Sequence of chain 1.B:
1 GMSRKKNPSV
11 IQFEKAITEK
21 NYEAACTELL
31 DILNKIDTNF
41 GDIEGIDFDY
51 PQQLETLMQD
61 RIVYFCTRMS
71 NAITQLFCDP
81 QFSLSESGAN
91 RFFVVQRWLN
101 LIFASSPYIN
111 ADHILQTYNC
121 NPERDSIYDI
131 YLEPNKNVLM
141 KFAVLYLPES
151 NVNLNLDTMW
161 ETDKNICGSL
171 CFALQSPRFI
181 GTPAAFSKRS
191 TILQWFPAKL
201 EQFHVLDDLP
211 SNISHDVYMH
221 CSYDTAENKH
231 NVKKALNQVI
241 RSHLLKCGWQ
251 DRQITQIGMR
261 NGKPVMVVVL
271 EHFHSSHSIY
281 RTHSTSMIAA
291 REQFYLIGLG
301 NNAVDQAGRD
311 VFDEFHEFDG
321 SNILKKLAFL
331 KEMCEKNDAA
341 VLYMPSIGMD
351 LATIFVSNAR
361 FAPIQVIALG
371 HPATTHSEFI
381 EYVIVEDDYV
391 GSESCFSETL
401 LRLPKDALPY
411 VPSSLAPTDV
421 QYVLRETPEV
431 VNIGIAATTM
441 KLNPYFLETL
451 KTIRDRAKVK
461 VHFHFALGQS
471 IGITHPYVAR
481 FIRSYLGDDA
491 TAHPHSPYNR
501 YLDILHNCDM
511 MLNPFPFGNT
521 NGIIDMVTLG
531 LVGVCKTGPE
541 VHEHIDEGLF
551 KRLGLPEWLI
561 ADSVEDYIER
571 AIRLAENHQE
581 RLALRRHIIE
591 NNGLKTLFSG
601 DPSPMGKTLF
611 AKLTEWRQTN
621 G

The small molecule below binds the protein below.
Small molecule (SMILES): O=c1ccn([C@@H]2O[C@H](CO[P](=O)(O)O[P](=O)(O)O[C@H]3O[C@H](CO)[C@H](O)[C@H](O)[C@H]3O)[C@@H](O)[C@H]2O)c(=O)[nH]1

Binding-site contacts:
Ligand atom O2 contacts residue SER496 of chain 1.B at 3.6 Å.
Ligand atom C4 contacts residue TYR501 of chain 1.B at 3.5 Å (hydrophobic).
Ligand atom N3 contacts residue SER496 of chain 1.B at 2.9 Å (h-bond).
Ligand atom C5D contacts residue ASN521 of chain 1.B at 3.9 Å.
Ligand atom O2D contacts residue TYR498 of chain 1.B at 3.1 Å.
Ligand atom C5 contacts residue TYR501 of chain 1.B at 3.7 Å (hydrophobic).
Ligand atom C1' contacts residue SER278 of chain 1.B at 4.0 Å.
Ligand atom O3D contacts residue ASP525 of chain 1.B at 2.5 Å (salt-bridge).
Ligand atom C6' contacts residue GLY370 of chain 1.B at 3.3 Å.
Ligand atom C2D contacts residue TYR498 of chain 1.B at 3.5 Å (hydrophobic).
Ligand atom C4 contacts residue SER496 of chain 1.B at 3.7 Å.
Ligand atom C3D contacts residue ASP525 of chain 1.B at 3.3 Å.
Ligand atom O4 contacts residue HIS495 of chain 1.B at 3.6 Å.
Ligand atom O5D contacts residue ASN521 of chain 1.B at 3.5 Å (h-bond).
Ligand atom C4' contacts residue MET349 of chain 1.B at 3.7 Å (hydrophobic).
Ligand atom C2' contacts residue SER278 of chain 1.B at 3.6 Å.
Ligand atom O4 contacts residue TYR501 of chain 1.B at 3.9 Å.
Ligand atom O4 contacts residue SER496 of chain 1.B at 3.0 Å (h-bond).
Ligand atom O2B contacts residue LYS441 of chain 1.B at 3.0 Å (salt-bridge).
Ligand atom O6' contacts residue PHE517 of chain 1.B at 3.4 Å.
Ligand atom O4' contacts residue GLY370 of chain 1.B at 2.7 Å (h-bond).
Ligand atom C2 contacts residue TYR501 of chain 1.B at 3.9 Å (hydrophobic).
Ligand atom O2' contacts residue SER278 of chain 1.B at 3.3 Å (h-bond).
Ligand atom C3D contacts residue TYR501 of chain 1.B at 3.7 Å (hydrophobic).
Ligand atom O3' contacts residue MET349 of chain 1.B at 3.6 Å.
Ligand atom C6' contacts residue PRO372 of chain 1.B at 3.8 Å (hydrophobic).
Ligand atom C6 contacts residue TYR501 of chain 1.B at 3.9 Å (hydrophobic).
Ligand atom N3 contacts residue TYR501 of chain 1.B at 3.6 Å.
Ligand atom C1' contacts residue ASN521 of chain 1.B at 3.7 Å.
Ligand atom O4' contacts residue MET349 of chain 1.B at 3.6 Å.
Ligand atom O2 contacts residue TYR498 of chain 1.B at 3.4 Å.
Ligand atom O2A contacts residue THR438 of chain 1.B at 3.6 Å.
Ligand atom C4' contacts residue GLY370 of chain 1.B at 3.5 Å.
Ligand atom C2D contacts residue TYR501 of chain 1.B at 3.8 Å (hydrophobic).
Ligand atom C2 contacts residue SER496 of chain 1.B at 3.6 Å.
Ligand atom O3A contacts residue THR438 of chain 1.B at 3.4 Å.
Ligand atom O3' contacts residue HIS277 of chain 1.B at 3.2 Å (h-bond).
Ligand atom O1B contacts residue ASN521 of chain 1.B at 2.9 Å (h-bond).
Ligand atom O3D contacts residue TYR501 of chain 1.B at 3.7 Å.
Ligand atom O3D contacts residue ASN521 of chain 1.B at 3.4 Å.